Binding-site contacts:
Ligand atom C3 contacts residue PRO219 of chain 1.A at 3.7 Å (hydrophobic).
Ligand atom O44 contacts residue TYR49 of chain 1.A at 2.7 Å (h-bond).
Ligand atom C39 contacts residue NAP1 of chain 1.B at 3.7 Å.
Ligand atom S37 contacts residue TRP112 of chain 1.A at 4.0 Å.
Ligand atom O44 contacts residue NAP1 of chain 1.B at 3.3 Å.
Ligand atom O45 contacts residue HIS111 of chain 1.A at 3.5 Å (h-bond).
Ligand atom O43 contacts residue NAP1 of chain 1.B at 3.4 Å (h-bond).
Ligand atom C23 contacts residue PHE123 of chain 1.A at 4.1 Å (hydrophobic).
Ligand atom O46 contacts residue TRP80 of chain 1.A at 3.4 Å.
Ligand atom O44 contacts residue HIS111 of chain 1.A at 2.7 Å (h-bond).
Ligand atom C29 contacts residue VAL48 of chain 1.A at 3.6 Å (hydrophobic).
Ligand atom O45 contacts residue TYR49 of chain 1.A at 3.9 Å.
Ligand atom N38 contacts residue NAP1 of chain 1.B at 3.9 Å.
Ligand atom C40 contacts residue TYR49 of chain 1.A at 3.1 Å (hydrophobic).
Ligand atom C15 contacts residue PRO219 of chain 1.A at 4.0 Å (hydrophobic).
Ligand atom O21 contacts residue PRO219 of chain 1.A at 3.0 Å.
Ligand atom C20 contacts residue TRP220 of chain 1.A at 4.1 Å (hydrophobic).
Ligand atom C11 contacts residue PRO219 of chain 1.A at 3.9 Å (hydrophobic).
Ligand atom C4 contacts residue PRO219 of chain 1.A at 4.1 Å (hydrophobic).
Ligand atom C1 contacts residue PRO219 of chain 1.A at 3.6 Å (hydrophobic).
Ligand atom O46 contacts residue HIS111 of chain 1.A at 4.1 Å.
Ligand atom C40 contacts residue TRP21 of chain 1.A at 3.7 Å (hydrophobic).
Ligand atom S37 contacts residue HIS111 of chain 1.A at 4.1 Å.
Ligand atom C39 contacts residue TRP21 of chain 1.A at 3.4 Å (hydrophobic).
Ligand atom C40 contacts residue NAP1 of chain 1.B at 3.4 Å.
Ligand atom N19 contacts residue TRP220 of chain 1.A at 4.0 Å.
Ligand atom C2 contacts residue PRO219 of chain 1.A at 3.4 Å (hydrophobic).
Ligand atom C29 contacts residue TRP21 of chain 1.A at 3.9 Å (hydrophobic).
Ligand atom C16 contacts residue PRO219 of chain 1.A at 3.8 Å (hydrophobic).
Ligand atom C22 contacts residue TRP220 of chain 1.A at 3.7 Å (hydrophobic).
Ligand atom O45 contacts residue TRP80 of chain 1.A at 3.8 Å.
Ligand atom O45 contacts residue VAL48 of chain 1.A at 3.3 Å.
Ligand atom O21 contacts residue TRP220 of chain 1.A at 3.4 Å.
Ligand atom C40 contacts residue HIS111 of chain 1.A at 3.9 Å.
Ligand atom C16 contacts residue TRP220 of chain 1.A at 3.6 Å (hydrophobic).
Ligand atom O46 contacts residue TRP112 of chain 1.A at 2.8 Å (h-bond).
Ligand atom C6 contacts residue PRO219 of chain 1.A at 4.0 Å (hydrophobic).
Ligand atom O43 contacts residue TRP21 of chain 1.A at 2.9 Å.
Ligand atom O43 contacts residue TYR49 of chain 1.A at 2.8 Å (h-bond).
Ligand atom S37 contacts residue TRP80 of chain 1.A at 4.1 Å.

Sequence of chain 1.A:
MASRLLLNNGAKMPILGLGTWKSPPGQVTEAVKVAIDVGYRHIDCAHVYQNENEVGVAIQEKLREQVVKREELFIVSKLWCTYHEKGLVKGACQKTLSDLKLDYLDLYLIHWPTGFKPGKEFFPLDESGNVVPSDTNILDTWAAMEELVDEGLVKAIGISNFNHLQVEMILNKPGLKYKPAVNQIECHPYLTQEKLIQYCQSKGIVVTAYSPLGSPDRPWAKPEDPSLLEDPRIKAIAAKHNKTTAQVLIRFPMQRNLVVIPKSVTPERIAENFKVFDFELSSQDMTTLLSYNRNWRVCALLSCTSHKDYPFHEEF

The protein below binds the small molecule below.
Small molecule (SMILES): Cc1ccccc1CC(=O)Nc1cc(C)c(S(=O)(=O)NCC(=O)O)c(C)c1